Binding-site contacts:
Ligand atom C1 contacts residue HIS89 of chain 1.A at 3.9 Å.
Ligand atom O22 contacts residue VAL91 of chain 1.A at 3.8 Å.
Ligand atom O23 contacts residue LEU39 of chain 1.A at 4.1 Å.
Ligand atom C11 contacts residue HIS89 of chain 1.A at 4.3 Å.
Ligand atom C3 contacts residue GLU90 of chain 1.A at 3.6 Å.
Ligand atom O21 contacts residue VAL91 of chain 1.A at 4.1 Å.
Ligand atom C8 contacts residue HIS89 of chain 1.A at 3.8 Å.
Ligand atom C6 contacts residue LEU39 of chain 1.A at 3.6 Å (hydrophobic).
Ligand atom C3 contacts residue MET94 of chain 1.A at 4.0 Å (hydrophobic).
Ligand atom N20 contacts residue VAL32 of chain 1.A at 3.9 Å.
Ligand atom C18 contacts residue HIS89 of chain 1.A at 3.7 Å.
Ligand atom C1 contacts residue GLU90 of chain 1.A at 3.4 Å.
Ligand atom C18 contacts residue ASN85 of chain 1.A at 3.4 Å.
Ligand atom C7 contacts residue TRP26 of chain 1.A at 4.0 Å (hydrophobic).
Ligand atom C4 contacts residue HIS89 of chain 1.A at 3.6 Å.
Ligand atom C15 contacts residue ASN85 of chain 1.A at 4.3 Å.
Ligand atom C17 contacts residue PRO27 of chain 1.A at 3.7 Å (hydrophobic).
Ligand atom C16 contacts residue ASN85 of chain 1.A at 3.6 Å.
Ligand atom C17 contacts residue VAL32 of chain 1.A at 3.6 Å (hydrophobic).
Ligand atom C2 contacts residue LEU39 of chain 1.A at 4.0 Å (hydrophobic).
Ligand atom O22 contacts residue TRP26 of chain 1.A at 4.3 Å.
Ligand atom N20 contacts residue VAL91 of chain 1.A at 3.8 Å.
Ligand atom C13 contacts residue VAL91 of chain 1.A at 3.8 Å (hydrophobic).
Ligand atom C7 contacts residue MET94 of chain 1.A at 4.1 Å (hydrophobic).
Ligand atom C9 contacts residue TRP26 of chain 1.A at 3.8 Å (hydrophobic).
Ligand atom C13 contacts residue ASN85 of chain 1.A at 3.4 Å.
Ligand atom C7 contacts residue VAL91 of chain 1.A at 3.8 Å (hydrophobic).
Ligand atom O21 contacts residue CYS81 of chain 1.A at 3.8 Å.
Ligand atom C17 contacts residue PHE28 of chain 1.A at 3.9 Å (hydrophobic).
Ligand atom N19 contacts residue PRO27 of chain 1.A at 4.1 Å.
Ligand atom C16 contacts residue VAL91 of chain 1.A at 4.0 Å (hydrophobic).
Ligand atom C3 contacts residue VAL91 of chain 1.A at 4.2 Å (hydrophobic).
Ligand atom C11 contacts residue VAL91 of chain 1.A at 4.1 Å (hydrophobic).
Ligand atom N19 contacts residue VAL32 of chain 1.A at 4.2 Å.
Ligand atom C17 contacts residue VAL91 of chain 1.A at 4.2 Å (hydrophobic).
Ligand atom C11 contacts residue TRP26 of chain 1.A at 4.3 Å (hydrophobic).
Ligand atom O21 contacts residue ASN85 of chain 1.A at 2.9 Å (h-bond).
Ligand atom C14 contacts residue VAL91 of chain 1.A at 4.3 Å (hydrophobic).
Ligand atom C15 contacts residue LEU39 of chain 1.A at 4.2 Å (hydrophobic).
Ligand atom N19 contacts residue VAL91 of chain 1.A at 4.0 Å.

Sequence of chain 1.A:
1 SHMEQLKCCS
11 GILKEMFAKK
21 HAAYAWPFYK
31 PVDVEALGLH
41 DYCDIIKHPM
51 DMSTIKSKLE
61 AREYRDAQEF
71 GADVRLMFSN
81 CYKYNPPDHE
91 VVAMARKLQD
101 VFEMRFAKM

A protein and the small-molecule ligand that binds it are described below.
Small molecule (SMILES): COc1cc(=O)n(C)nc1-c1ccccc1Oc1ccccc1